Sequence of chain 1.A:
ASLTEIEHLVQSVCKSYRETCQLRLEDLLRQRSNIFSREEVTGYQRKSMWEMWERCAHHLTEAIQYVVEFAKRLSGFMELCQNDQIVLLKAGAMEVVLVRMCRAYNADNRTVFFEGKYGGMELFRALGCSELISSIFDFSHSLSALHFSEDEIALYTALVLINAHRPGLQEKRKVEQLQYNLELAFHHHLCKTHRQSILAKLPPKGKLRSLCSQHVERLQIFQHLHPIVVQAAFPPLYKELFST

This protein binds this small molecule.
Small molecule (SMILES): CCN1C(=O)COc2cc(N(CC(F)(F)F)S(=O)(=O)c3ccc(C)c(C)c3)ccc21

Binding-site contacts:
Ligand atom C14 contacts residue PHE132 of chain 1.A at 3.5 Å (hydrophobic).
Ligand atom O3 contacts residue PHE122 of chain 1.A at 3.5 Å.
Ligand atom C15 contacts residue PHE145 of chain 1.A at 3.8 Å (hydrophobic).
Ligand atom F1 contacts residue MET109 of chain 1.A at 4.0 Å.
Ligand atom F2 contacts residue HIS67 of chain 1.A at 3.3 Å.
Ligand atom C9 contacts residue HIS67 of chain 1.A at 3.8 Å.
Ligand atom O3 contacts residue CYS64 of chain 1.A at 3.7 Å.
Ligand atom O1 contacts residue MET109 of chain 1.A at 4.0 Å.
Ligand atom C1 contacts residue ILE144 of chain 1.A at 3.8 Å (hydrophobic).
Ligand atom C1 contacts residue MET102 of chain 1.A at 3.1 Å (hydrophobic).
Ligand atom C19 contacts residue MET109 of chain 1.A at 3.7 Å (hydrophobic).
Ligand atom C18 contacts residue PHE132 of chain 1.A at 3.9 Å (hydrophobic).
Ligand atom C7 contacts residue CYS64 of chain 1.A at 3.5 Å (hydrophobic).
Ligand atom O3 contacts residue HIS67 of chain 1.A at 3.3 Å.
Ligand atom C9 contacts residue LEU68 of chain 1.A at 3.5 Å (hydrophobic).
Ligand atom C18 contacts residue CYS64 of chain 1.A at 4.0 Å (hydrophobic).
Ligand atom S contacts residue PHE122 of chain 1.A at 4.0 Å.
Ligand atom F2 contacts residue ALA71 of chain 1.A at 3.9 Å.
Ligand atom C16 contacts residue PHE132 of chain 1.A at 3.4 Å (hydrophobic).
Ligand atom S contacts residue HIS67 of chain 1.A at 4.0 Å.
Ligand atom C6 contacts residue LEU68 of chain 1.A at 4.0 Å (hydrophobic).
Ligand atom O contacts residue LEU140 of chain 1.A at 3.7 Å.
Ligand atom C7 contacts residue LEU68 of chain 1.A at 3.7 Å (hydrophobic).
Ligand atom C17 contacts residue ILE141 of chain 1.A at 3.9 Å (hydrophobic).
Ligand atom C contacts residue ILE144 of chain 1.A at 4.0 Å (hydrophobic).
Ligand atom C15 contacts residue PHE132 of chain 1.A at 3.6 Å (hydrophobic).
Ligand atom C6 contacts residue CYS64 of chain 1.A at 3.9 Å (hydrophobic).
Ligand atom O contacts residue MET102 of chain 1.A at 3.8 Å.
Ligand atom C13 contacts residue VAL120 of chain 1.A at 3.7 Å (hydrophobic).
Ligand atom O contacts residue HIS223 of chain 1.A at 3.5 Å.
Ligand atom C17 contacts residue PHE132 of chain 1.A at 3.6 Å (hydrophobic).
Ligand atom C5 contacts residue LEU135 of chain 1.A at 4.0 Å (hydrophobic).
Ligand atom C contacts residue MET102 of chain 1.A at 3.7 Å (hydrophobic).
Ligand atom O1 contacts residue ILE144 of chain 1.A at 3.4 Å.
Ligand atom C13 contacts residue PHE132 of chain 1.A at 3.8 Å (hydrophobic).
Ligand atom C11 contacts residue PHE122 of chain 1.A at 3.9 Å (hydrophobic).
Ligand atom O2 contacts residue PHE122 of chain 1.A at 3.7 Å.
Ligand atom F contacts residue VAL105 of chain 1.A at 3.1 Å.
Ligand atom F contacts residue ALA71 of chain 1.A at 3.3 Å.
Ligand atom C4 contacts residue HIS223 of chain 1.A at 3.7 Å.